Sequence of chain 1.DA:
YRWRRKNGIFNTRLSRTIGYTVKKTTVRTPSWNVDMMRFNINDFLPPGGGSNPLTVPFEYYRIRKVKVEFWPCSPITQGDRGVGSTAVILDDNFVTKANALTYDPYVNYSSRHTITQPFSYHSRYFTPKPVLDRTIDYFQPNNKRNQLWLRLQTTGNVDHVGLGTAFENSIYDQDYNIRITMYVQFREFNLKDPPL

Binding-site contacts:
Ligand atom O3' contacts residue THR114 of chain 1.QA at 3.7 Å.
Ligand atom N1 contacts residue TYR125 of chain 1.RA at 4.0 Å.
Ligand atom C8 contacts residue TYR183 of chain 1.RA at 3.7 Å (hydrophobic).
Ligand atom OP2 contacts residue ARG13 of chain 1.RA at 2.2 Å (salt-bridge).
Ligand atom C5 contacts residue TYR125 of chain 1.RA at 4.0 Å (hydrophobic).
Ligand atom O3' contacts residue ASN11 of chain 1.RA at 3.5 Å (h-bond).
Ligand atom C8 contacts residue LYS67 of chain 1.RA at 3.3 Å.
Ligand atom O3' contacts residue ARG13 of chain 1.RA at 4.0 Å.
Ligand atom C3' contacts residue ARG13 of chain 1.RA at 4.1 Å.
Ligand atom C4' contacts residue ASN11 of chain 1.RA at 4.2 Å.
Ligand atom N3 contacts residue TYR125 of chain 1.RA at 3.8 Å.
Ligand atom OP1 contacts residue LYS6 of chain 1.DA at 4.0 Å.
Ligand atom C6 contacts residue TYR125 of chain 1.RA at 4.0 Å (hydrophobic).
Ligand atom O6 contacts residue LYS67 of chain 1.RA at 4.1 Å.
Ligand atom OP1 contacts residue THR114 of chain 1.QA at 3.5 Å (h-bond).
Ligand atom P contacts residue ARG112 of chain 1.QA at 4.0 Å.
Ligand atom P contacts residue ARG13 of chain 1.RA at 3.4 Å.
Ligand atom P contacts residue THR114 of chain 1.QA at 3.2 Å.
Ligand atom C4 contacts residue TYR125 of chain 1.RA at 4.0 Å (hydrophobic).
Ligand atom OP2 contacts residue TYR121 of chain 1.RA at 3.1 Å.
Ligand atom OP2 contacts residue ARG112 of chain 1.QA at 2.6 Å (salt-bridge).
Ligand atom C3' contacts residue TYR183 of chain 1.RA at 3.7 Å (hydrophobic).
Ligand atom OP1 contacts residue TRP71 of chain 1.RA at 3.4 Å.
Ligand atom N9 contacts residue TYR125 of chain 1.RA at 4.0 Å.
Ligand atom O5' contacts residue TYR183 of chain 1.RA at 4.0 Å.
Ligand atom C2' contacts residue TYR183 of chain 1.RA at 3.9 Å (hydrophobic).
Ligand atom O6 contacts residue TYR125 of chain 1.RA at 4.2 Å.
Ligand atom OP2 contacts residue THR114 of chain 1.QA at 2.3 Å (h-bond).
Ligand atom C2' contacts residue LYS67 of chain 1.RA at 3.7 Å.
Ligand atom C5' contacts residue TRP71 of chain 1.RA at 3.7 Å (hydrophobic).
Ligand atom N2 contacts residue TYR125 of chain 1.RA at 3.8 Å.
Ligand atom N7 contacts residue LYS67 of chain 1.RA at 3.0 Å (salt-bridge).
Ligand atom OP1 contacts residue ARG13 of chain 1.RA at 3.9 Å.
Ligand atom C2' contacts residue TYR125 of chain 1.RA at 3.8 Å (hydrophobic).
Ligand atom P contacts residue TYR121 of chain 1.RA at 4.2 Å.
Ligand atom OP2 contacts residue TYR183 of chain 1.RA at 3.2 Å.
Ligand atom O6 contacts residue SER123 of chain 1.RA at 3.9 Å.
Ligand atom C2 contacts residue TYR125 of chain 1.RA at 3.7 Å (hydrophobic).
Ligand atom C5 contacts residue LYS67 of chain 1.RA at 4.0 Å.
Ligand atom C6 contacts residue LYS67 of chain 1.RA at 3.8 Å.

Sequence of chain 1.RA:
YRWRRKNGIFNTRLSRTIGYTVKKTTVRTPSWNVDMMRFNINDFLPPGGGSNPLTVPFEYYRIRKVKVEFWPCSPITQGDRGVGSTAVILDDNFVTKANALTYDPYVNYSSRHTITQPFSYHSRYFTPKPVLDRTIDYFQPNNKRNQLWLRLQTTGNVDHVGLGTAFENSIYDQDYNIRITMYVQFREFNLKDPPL

A small-molecule ligand and the protein it binds are described below.
Small molecule (SMILES): Nc1ccn([C@H]2C[C@H](O[P](=O)(O)OC[C@H]3O[C@@H](n4cnc5c(=O)[nH]c(N)nc54)C[C@@H]3O[P](=O)(O)OC[C@H]3O[C@@H](n4cnc5c(=O)[nH]c(N)nc54)C[C@@H]3O)[C@@H](CO[P](=O)(O)O[C@H]3C[C@H](n4ccc(N)nc4=O)O[C@@H]3COP(=O)=O)O2)c(=O)n1

Sequence of chain 1.QA:
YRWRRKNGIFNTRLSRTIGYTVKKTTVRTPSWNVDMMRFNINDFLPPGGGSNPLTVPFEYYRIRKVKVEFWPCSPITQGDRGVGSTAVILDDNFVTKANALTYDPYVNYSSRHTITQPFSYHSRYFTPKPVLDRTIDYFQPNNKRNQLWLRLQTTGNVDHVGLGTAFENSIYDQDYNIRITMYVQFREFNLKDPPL